Sequence of chain 1.A:
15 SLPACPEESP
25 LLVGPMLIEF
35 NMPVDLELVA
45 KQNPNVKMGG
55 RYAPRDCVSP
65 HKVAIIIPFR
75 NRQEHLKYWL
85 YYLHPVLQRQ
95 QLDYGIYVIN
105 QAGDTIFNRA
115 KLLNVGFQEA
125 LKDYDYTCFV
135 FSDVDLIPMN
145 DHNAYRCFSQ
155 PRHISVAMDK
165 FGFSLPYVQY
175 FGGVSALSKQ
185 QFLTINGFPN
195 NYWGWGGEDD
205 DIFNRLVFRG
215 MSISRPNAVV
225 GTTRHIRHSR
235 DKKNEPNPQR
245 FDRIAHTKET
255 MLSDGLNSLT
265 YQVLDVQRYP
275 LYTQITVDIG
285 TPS

A small-molecule ligand and the protein it binds are described below.
Small molecule (SMILES): CC(=O)N[C@H]1[C@H](OC[C@H]2O[C@@H](O[C@H]3[C@H](O)[C@@H](O)[C@H](O)O[C@@H]3CO)[C@H](O)[C@@H](O[C@@H]3O[C@H](CO)[C@@H](O)[C@H](O)[C@H]3NC(C)=O)[C@H]2O)O[C@H](CO)[C@@H](O)[C@@H]1O

Binding-site contacts:
Ligand atom N2 contacts residue ASP204 of chain 1.A at 2.8 Å (salt-bridge).
Ligand atom O7 contacts residue TRP199 of chain 1.A at 3.8 Å.
Ligand atom C7 contacts residue GLY201 of chain 1.A at 3.5 Å.
Ligand atom C4 contacts residue GOL1 of chain 1.P at 3.8 Å.
Ligand atom O1 contacts residue LYS164 of chain 1.A at 3.9 Å.
Ligand atom C8 contacts residue ASP204 of chain 1.A at 3.5 Å.
Ligand atom O4 contacts residue TYR174 of chain 1.A at 3.4 Å.
Ligand atom O3 contacts residue GLY200 of chain 1.A at 3.6 Å.
Ligand atom C5 contacts residue TYR171 of chain 1.A at 3.7 Å (hydrophobic).
Ligand atom C8 contacts residue GLY201 of chain 1.A at 3.6 Å.
Ligand atom C7 contacts residue ASP204 of chain 1.A at 3.6 Å.
Ligand atom C2 contacts residue ASP204 of chain 1.A at 3.7 Å.
Ligand atom O5 contacts residue PHE245 of chain 1.A at 3.3 Å.
Ligand atom C7 contacts residue ARG244 of chain 1.A at 3.7 Å.
Ligand atom C3 contacts residue TYR171 of chain 1.A at 3.6 Å (hydrophobic).
Ligand atom O5 contacts residue TRP199 of chain 1.A at 3.7 Å.
Ligand atom C3 contacts residue ASP203 of chain 1.A at 3.4 Å.
Ligand atom O4 contacts residue ARG244 of chain 1.A at 3.0 Å (salt-bridge).
Ligand atom O4 contacts residue TRP199 of chain 1.A at 3.7 Å.
Ligand atom N2 contacts residue GLY201 of chain 1.A at 3.5 Å (h-bond).
Ligand atom C4 contacts residue ASP203 of chain 1.A at 3.6 Å.
Ligand atom C8 contacts residue PHE245 of chain 1.A at 3.8 Å (hydrophobic).
Ligand atom O6 contacts residue TRP199 of chain 1.A at 3.9 Å.
Ligand atom O4 contacts residue GOL1 of chain 1.P at 3.3 Å.
Ligand atom O6 contacts residue PHE165 of chain 1.A at 3.6 Å.
Ligand atom O4 contacts residue ASP203 of chain 1.A at 2.6 Å (salt-bridge).
Ligand atom O3 contacts residue GOL1 of chain 1.P at 3.3 Å.
Ligand atom O3 contacts residue ASP203 of chain 1.A at 2.6 Å (salt-bridge).
Ligand atom O4 contacts residue TRP199 of chain 1.A at 3.9 Å.
Ligand atom O3 contacts residue TRP199 of chain 1.A at 3.6 Å.
Ligand atom O3 contacts residue GLY201 of chain 1.A at 2.7 Å (h-bond).
Ligand atom O3 contacts residue ARG244 of chain 1.A at 3.1 Å (salt-bridge).
Ligand atom O7 contacts residue ARG244 of chain 1.A at 2.8 Å (salt-bridge).
Ligand atom O2 contacts residue LYS164 of chain 1.A at 3.3 Å (salt-bridge).
Ligand atom O6 contacts residue TRP199 of chain 1.A at 3.8 Å.
Ligand atom O2 contacts residue PHE165 of chain 1.A at 3.8 Å.
Ligand atom C6 contacts residue PHE165 of chain 1.A at 3.5 Å (hydrophobic).
Ligand atom C3 contacts residue ASP204 of chain 1.A at 3.8 Å.
Ligand atom C6 contacts residue TYR174 of chain 1.A at 3.9 Å (hydrophobic).
Ligand atom C1 contacts residue TYR171 of chain 1.A at 3.7 Å (hydrophobic).